The protein below binds the small molecule below.
Small molecule (SMILES): CC(=O)N[C@@H]1[C@@H](O)[C@H](O)[C@@H](CO)O[C@H]1O

Binding-site contacts:
Ligand atom C5 contacts residue ASN105 of chain 1.E at 3.8 Å.
Ligand atom C3 contacts residue ASN105 of chain 1.E at 3.9 Å.
Ligand atom C2 contacts residue ASN105 of chain 1.E at 2.5 Å.
Ligand atom O7 contacts residue ASP292 of chain 1.E at 4.5 Å.
Ligand atom O7 contacts residue ASN105 of chain 1.E at 3.4 Å (h-bond).
Ligand atom C8 contacts residue ASP292 of chain 1.E at 3.6 Å.
Ligand atom C8 contacts residue ASN105 of chain 1.E at 4.4 Å.
Ligand atom C8 contacts residue GLY291 of chain 1.E at 4.0 Å.
Ligand atom O5 contacts residue ASN105 of chain 1.E at 2.5 Å (h-bond).
Ligand atom C1 contacts residue ASN105 of chain 1.E at 1.5 Å.
Ligand atom C7 contacts residue ASP292 of chain 1.E at 4.5 Å.
Ligand atom C7 contacts residue ASN105 of chain 1.E at 3.3 Å.
Ligand atom C4 contacts residue ASN105 of chain 1.E at 4.4 Å.
Ligand atom N2 contacts residue ASN105 of chain 1.E at 2.9 Å (h-bond).

Sequence of chain 1.E:
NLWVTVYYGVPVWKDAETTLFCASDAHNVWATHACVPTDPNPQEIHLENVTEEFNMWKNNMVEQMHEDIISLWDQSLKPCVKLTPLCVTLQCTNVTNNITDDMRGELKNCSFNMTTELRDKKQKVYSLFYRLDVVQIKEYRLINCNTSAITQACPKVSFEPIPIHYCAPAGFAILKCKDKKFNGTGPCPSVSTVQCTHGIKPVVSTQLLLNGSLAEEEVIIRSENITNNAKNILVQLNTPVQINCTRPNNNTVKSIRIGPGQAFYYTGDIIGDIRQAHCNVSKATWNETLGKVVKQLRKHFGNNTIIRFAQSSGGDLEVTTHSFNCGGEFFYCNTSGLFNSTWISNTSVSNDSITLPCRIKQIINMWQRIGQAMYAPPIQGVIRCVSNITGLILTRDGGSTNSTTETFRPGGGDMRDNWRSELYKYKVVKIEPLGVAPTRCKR